This protein binds this small molecule.
Small molecule (SMILES): Nc1ncnc2c1ncn2[C@@H]1O[C@H](COP(=O)(O)OP(=O)(O)NP(=O)(O)O)[C@@H](O)[C@H]1Br

Sequence of chain 2.A:
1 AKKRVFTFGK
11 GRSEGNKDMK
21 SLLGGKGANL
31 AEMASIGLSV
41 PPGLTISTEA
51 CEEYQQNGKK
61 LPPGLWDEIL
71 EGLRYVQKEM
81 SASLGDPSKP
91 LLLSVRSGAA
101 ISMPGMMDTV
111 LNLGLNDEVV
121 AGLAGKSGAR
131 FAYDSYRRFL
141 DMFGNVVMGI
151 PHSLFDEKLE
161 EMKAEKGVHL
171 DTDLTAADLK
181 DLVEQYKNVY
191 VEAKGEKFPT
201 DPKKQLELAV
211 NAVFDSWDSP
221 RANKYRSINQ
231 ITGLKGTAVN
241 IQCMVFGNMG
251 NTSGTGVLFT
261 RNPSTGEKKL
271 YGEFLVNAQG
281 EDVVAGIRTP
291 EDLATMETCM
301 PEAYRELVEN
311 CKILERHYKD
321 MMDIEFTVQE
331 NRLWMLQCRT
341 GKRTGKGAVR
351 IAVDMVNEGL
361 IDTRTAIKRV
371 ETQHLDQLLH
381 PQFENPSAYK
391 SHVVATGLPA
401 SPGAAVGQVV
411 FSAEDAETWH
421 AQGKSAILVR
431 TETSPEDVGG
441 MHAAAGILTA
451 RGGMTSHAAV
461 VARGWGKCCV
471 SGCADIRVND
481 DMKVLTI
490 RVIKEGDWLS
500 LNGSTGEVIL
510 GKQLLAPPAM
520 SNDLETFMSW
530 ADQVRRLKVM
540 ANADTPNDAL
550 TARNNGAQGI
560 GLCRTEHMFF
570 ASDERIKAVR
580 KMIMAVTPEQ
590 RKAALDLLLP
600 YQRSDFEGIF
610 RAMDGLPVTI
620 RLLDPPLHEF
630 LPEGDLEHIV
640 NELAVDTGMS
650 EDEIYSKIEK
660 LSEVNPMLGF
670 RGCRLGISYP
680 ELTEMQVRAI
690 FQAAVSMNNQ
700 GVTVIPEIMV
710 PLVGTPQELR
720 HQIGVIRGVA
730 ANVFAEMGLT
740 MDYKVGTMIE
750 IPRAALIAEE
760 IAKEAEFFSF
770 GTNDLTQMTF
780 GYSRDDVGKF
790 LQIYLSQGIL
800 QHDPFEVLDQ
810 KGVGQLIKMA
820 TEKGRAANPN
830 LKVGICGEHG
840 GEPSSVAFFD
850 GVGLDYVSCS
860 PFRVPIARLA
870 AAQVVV

Binding-site contacts:
Ligand atom N1 contacts residue LEU336 of chain 2.A at 3.8 Å.
Ligand atom O2A contacts residue GLN337 of chain 2.A at 4.0 Å.
Ligand atom O1A contacts residue THR109 of chain 2.A at 3.2 Å (h-bond).
Ligand atom N6 contacts residue CYS243 of chain 2.A at 2.6 Å (h-bond).
Ligand atom C5 contacts residue MET244 of chain 2.A at 4.1 Å (hydrophobic).
Ligand atom PA contacts residue GLN337 of chain 2.A at 4.2 Å.
Ligand atom BR contacts residue GLU325 of chain 2.A at 3.9 Å.
Ligand atom N1 contacts residue VAL245 of chain 2.A at 3.5 Å (h-bond).
Ligand atom PA contacts residue ARG96 of chain 2.A at 3.8 Å.
Ligand atom N7 contacts residue ARG96 of chain 2.A at 2.8 Å (salt-bridge).
Ligand atom C6 contacts residue MET244 of chain 2.A at 4.0 Å (hydrophobic).
Ligand atom PA contacts residue THR109 of chain 2.A at 4.2 Å.
Ligand atom BR contacts residue GLN337 of chain 2.A at 3.8 Å.
Ligand atom PG contacts residue LYS26 of chain 2.A at 3.9 Å.
Ligand atom C8 contacts residue ARG96 of chain 2.A at 3.1 Å.
Ligand atom O1A contacts residue ARG96 of chain 2.A at 3.9 Å.
Ligand atom C6 contacts residue LEU336 of chain 2.A at 4.2 Å (hydrophobic).
Ligand atom O5' contacts residue ARG96 of chain 2.A at 4.2 Å.
Ligand atom O2A contacts residue ARG96 of chain 2.A at 3.1 Å.
Ligand atom O3A contacts residue GLN337 of chain 2.A at 3.2 Å (h-bond).
Ligand atom O1G contacts residue LYS26 of chain 2.A at 4.0 Å.
Ligand atom N7 contacts residue SER94 of chain 2.A at 3.8 Å.
Ligand atom O5' contacts residue THR109 of chain 2.A at 4.2 Å.
Ligand atom N6 contacts residue GLN242 of chain 2.A at 3.7 Å.
Ligand atom N9 contacts residue LEU111 of chain 2.A at 4.0 Å.
Ligand atom C2 contacts residue LEU336 of chain 2.A at 3.9 Å (hydrophobic).
Ligand atom N1 contacts residue CYS243 of chain 2.A at 3.9 Å.
Ligand atom O3G contacts residue LYS26 of chain 2.A at 2.7 Å (salt-bridge).
Ligand atom C5 contacts residue ARG96 of chain 2.A at 4.2 Å.
Ligand atom O2A contacts residue LYS26 of chain 2.A at 3.4 Å.
Ligand atom N1 contacts residue MET244 of chain 2.A at 3.7 Å.
Ligand atom O4' contacts residue LEU111 of chain 2.A at 3.5 Å.
Ligand atom C8 contacts residue LEU111 of chain 2.A at 3.9 Å (hydrophobic).
Ligand atom O2B contacts residue GLN337 of chain 2.A at 2.7 Å (h-bond).
Ligand atom N6 contacts residue MET244 of chain 2.A at 3.9 Å.
Ligand atom C2 contacts residue VAL245 of chain 2.A at 3.6 Å (hydrophobic).
Ligand atom PB contacts residue GLN337 of chain 2.A at 3.4 Å.
Ligand atom N7 contacts residue GLN242 of chain 2.A at 4.2 Å.
Ligand atom O1B contacts residue GLN337 of chain 2.A at 3.8 Å.
Ligand atom C6 contacts residue CYS243 of chain 2.A at 3.7 Å (hydrophobic).